Sequence of chain 1.A:
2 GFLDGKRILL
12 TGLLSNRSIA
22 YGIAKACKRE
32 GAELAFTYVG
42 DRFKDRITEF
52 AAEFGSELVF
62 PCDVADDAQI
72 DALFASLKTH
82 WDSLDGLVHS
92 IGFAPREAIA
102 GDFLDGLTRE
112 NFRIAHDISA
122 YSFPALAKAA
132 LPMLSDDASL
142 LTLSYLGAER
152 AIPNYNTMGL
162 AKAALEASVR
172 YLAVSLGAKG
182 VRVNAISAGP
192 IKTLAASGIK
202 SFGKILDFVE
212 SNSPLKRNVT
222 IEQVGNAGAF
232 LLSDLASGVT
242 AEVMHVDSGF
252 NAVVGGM

This protein binds this small molecule.
Small molecule (SMILES): CCCc1ccc(Oc2ccccc2)c(O)c1

Binding-site contacts:
Ligand atom C12 contacts residue ILE100 of chain 1.A at 4.0 Å (hydrophobic).
Ligand atom C15 contacts residue NAD1 of chain 1.D at 3.9 Å.
Ligand atom C9 contacts residue PHE94 of chain 1.A at 4.1 Å (hydrophobic).
Ligand atom O17 contacts residue TYR156 of chain 1.A at 3.0 Å (h-bond).
Ligand atom C10 contacts residue MET159 of chain 1.A at 4.0 Å (hydrophobic).
Ligand atom O7 contacts residue ALA196 of chain 1.A at 3.5 Å.
Ligand atom C10 contacts residue PHE94 of chain 1.A at 3.3 Å (hydrophobic).
Ligand atom C8 contacts residue ALA196 of chain 1.A at 3.7 Å (hydrophobic).
Ligand atom C11 contacts residue MET159 of chain 1.A at 3.9 Å (hydrophobic).
Ligand atom C14 contacts residue NAD1 of chain 1.D at 3.4 Å.
Ligand atom O7 contacts residue NAD1 of chain 1.D at 3.5 Å.
Ligand atom C5 contacts residue NAD1 of chain 1.D at 3.4 Å.
Ligand atom C16 contacts residue ILE206 of chain 1.A at 4.0 Å (hydrophobic).
Ligand atom C15 contacts residue PHE203 of chain 1.A at 3.6 Å (hydrophobic).
Ligand atom C14 contacts residue TYR146 of chain 1.A at 3.5 Å (hydrophobic).
Ligand atom C10 contacts residue ALA95 of chain 1.A at 4.1 Å (hydrophobic).
Ligand atom C15 contacts residue TYR146 of chain 1.A at 4.0 Å (hydrophobic).
Ligand atom C13 contacts residue ALA196 of chain 1.A at 4.1 Å (hydrophobic).
Ligand atom C6 contacts residue TYR156 of chain 1.A at 3.7 Å (hydrophobic).
Ligand atom C16 contacts residue TYR146 of chain 1.A at 3.6 Å (hydrophobic).
Ligand atom C3 contacts residue NAD1 of chain 1.D at 3.2 Å.
Ligand atom C1 contacts residue TYR156 of chain 1.A at 3.7 Å (hydrophobic).
Ligand atom O17 contacts residue NAD1 of chain 1.D at 2.4 Å (h-bond).
Ligand atom C10 contacts residue GLY93 of chain 1.A at 3.4 Å.
Ligand atom C4 contacts residue ALA197 of chain 1.A at 3.9 Å (hydrophobic).
Ligand atom C11 contacts residue ALA95 of chain 1.A at 3.8 Å (hydrophobic).
Ligand atom C11 contacts residue ILE100 of chain 1.A at 4.1 Å (hydrophobic).
Ligand atom C1 contacts residue TYR146 of chain 1.A at 4.0 Å (hydrophobic).
Ligand atom C9 contacts residue ALA196 of chain 1.A at 3.6 Å (hydrophobic).
Ligand atom C6 contacts residue NAD1 of chain 1.D at 3.3 Å.
Ligand atom C8 contacts residue NAD1 of chain 1.D at 4.1 Å.
Ligand atom C1 contacts residue NAD1 of chain 1.D at 3.4 Å.
Ligand atom C12 contacts residue MET159 of chain 1.A at 3.9 Å (hydrophobic).
Ligand atom C4 contacts residue NAD1 of chain 1.D at 3.4 Å.
Ligand atom C12 contacts residue ILE200 of chain 1.A at 4.2 Å (hydrophobic).
Ligand atom O17 contacts residue LYS163 of chain 1.A at 3.6 Å.
Ligand atom C11 contacts residue PHE94 of chain 1.A at 4.0 Å (hydrophobic).
Ligand atom C9 contacts residue NAD1 of chain 1.D at 4.2 Å.
Ligand atom C9 contacts residue GLY93 of chain 1.A at 3.8 Å.
Ligand atom C2 contacts residue NAD1 of chain 1.D at 3.4 Å.